Sequence of chain 1.A:
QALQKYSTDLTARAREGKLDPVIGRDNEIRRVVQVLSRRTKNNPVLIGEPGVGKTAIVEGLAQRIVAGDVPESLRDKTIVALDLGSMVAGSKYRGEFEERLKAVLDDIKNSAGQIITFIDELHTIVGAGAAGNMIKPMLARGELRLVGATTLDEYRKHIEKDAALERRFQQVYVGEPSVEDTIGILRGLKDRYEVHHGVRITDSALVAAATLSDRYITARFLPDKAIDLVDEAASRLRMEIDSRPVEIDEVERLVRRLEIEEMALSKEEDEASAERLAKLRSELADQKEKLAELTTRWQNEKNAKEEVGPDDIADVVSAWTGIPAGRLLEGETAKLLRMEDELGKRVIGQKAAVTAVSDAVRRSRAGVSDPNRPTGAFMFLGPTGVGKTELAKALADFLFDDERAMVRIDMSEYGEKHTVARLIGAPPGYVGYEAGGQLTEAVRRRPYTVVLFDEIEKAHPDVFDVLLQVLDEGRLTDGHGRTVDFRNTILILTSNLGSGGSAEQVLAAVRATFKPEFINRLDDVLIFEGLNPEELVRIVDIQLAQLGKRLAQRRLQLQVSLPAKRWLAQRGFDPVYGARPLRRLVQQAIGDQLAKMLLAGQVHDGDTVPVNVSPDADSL

Binding-site contacts:
Ligand atom N1 contacts residue ILE350 of chain 1.A at 3.9 Å.
Ligand atom N3 contacts residue LEU354 of chain 1.A at 4.0 Å.
Ligand atom N3 contacts residue ILE350 of chain 1.A at 3.9 Å.
Ligand atom S1G contacts residue ARG333 of chain 1.B at 2.8 Å (salt-bridge).
Ligand atom O2A contacts residue LYS212 of chain 1.A at 3.4 Å (salt-bridge).
Ligand atom N6 contacts residue ILE181 of chain 1.A at 3.4 Å (h-bond).
Ligand atom C2 contacts residue PRO179 of chain 1.A at 3.3 Å (hydrophobic).
Ligand atom N3 contacts residue PRO179 of chain 1.A at 3.9 Å.
Ligand atom N1 contacts residue PRO179 of chain 1.A at 3.8 Å.
Ligand atom C6 contacts residue ILE181 of chain 1.A at 3.9 Å (hydrophobic).
Ligand atom O2B contacts residue GLY211 of chain 1.A at 3.0 Å (h-bond).
Ligand atom O3B contacts residue GLY209 of chain 1.A at 3.3 Å (h-bond).
Ligand atom PG contacts residue LYS212 of chain 1.A at 3.8 Å.
Ligand atom O3B contacts residue LYS212 of chain 1.A at 3.5 Å (salt-bridge).
Ligand atom C8 contacts residue GLY211 of chain 1.A at 3.9 Å.
Ligand atom N6 contacts residue ARG183 of chain 1.A at 3.8 Å.
Ligand atom O2G contacts residue ARG333 of chain 1.B at 3.7 Å.
Ligand atom O1B contacts residue THR213 of chain 1.A at 3.1 Å (h-bond).
Ligand atom O3A contacts residue ARG332 of chain 1.B at 3.6 Å.
Ligand atom C8 contacts residue ALA214 of chain 1.A at 3.7 Å (hydrophobic).
Ligand atom O2A contacts residue THR213 of chain 1.A at 3.9 Å.
Ligand atom PG contacts residue ARG333 of chain 1.B at 4.0 Å.
Ligand atom O2A contacts residue ALA214 of chain 1.A at 3.9 Å.
Ligand atom C6 contacts residue ILE350 of chain 1.A at 3.8 Å (hydrophobic).
Ligand atom O2B contacts residue LYS212 of chain 1.A at 2.7 Å (salt-bridge).
Ligand atom C2 contacts residue ILE350 of chain 1.A at 3.6 Å (hydrophobic).
Ligand atom N7 contacts residue ALA214 of chain 1.A at 3.7 Å.
Ligand atom PB contacts residue LYS212 of chain 1.A at 4.0 Å.
Ligand atom O3G contacts residue LYS212 of chain 1.A at 3.2 Å (salt-bridge).
Ligand atom N1 contacts residue VAL180 of chain 1.A at 3.7 Å.
Ligand atom N6 contacts residue ILE350 of chain 1.A at 3.8 Å.
Ligand atom S1G contacts residue ALA329 of chain 1.B at 3.9 Å.
Ligand atom O1A contacts residue THR213 of chain 1.A at 3.9 Å.
Ligand atom S1G contacts residue ARG332 of chain 1.B at 3.1 Å (salt-bridge).
Ligand atom C5 contacts residue ALA214 of chain 1.A at 4.0 Å (hydrophobic).
Ligand atom O2A contacts residue GLY211 of chain 1.A at 3.1 Å.
Ligand atom N1 contacts residue ILE181 of chain 1.A at 3.5 Å (h-bond).
Ligand atom C2 contacts residue LEU354 of chain 1.A at 3.7 Å (hydrophobic).
Ligand atom O5' contacts residue ARG332 of chain 1.B at 3.8 Å.
Ligand atom O3G contacts residue PRO208 of chain 1.A at 3.9 Å.

The protein below binds the small molecule below.
Small molecule (SMILES): Nc1ncnc2c1ncn2[C@@H]1O[C@H](COP(=O)(O)OP(=O)(O)OP(O)(O)=S)[C@@H](O)[C@H]1O

Sequence of chain 1.B:
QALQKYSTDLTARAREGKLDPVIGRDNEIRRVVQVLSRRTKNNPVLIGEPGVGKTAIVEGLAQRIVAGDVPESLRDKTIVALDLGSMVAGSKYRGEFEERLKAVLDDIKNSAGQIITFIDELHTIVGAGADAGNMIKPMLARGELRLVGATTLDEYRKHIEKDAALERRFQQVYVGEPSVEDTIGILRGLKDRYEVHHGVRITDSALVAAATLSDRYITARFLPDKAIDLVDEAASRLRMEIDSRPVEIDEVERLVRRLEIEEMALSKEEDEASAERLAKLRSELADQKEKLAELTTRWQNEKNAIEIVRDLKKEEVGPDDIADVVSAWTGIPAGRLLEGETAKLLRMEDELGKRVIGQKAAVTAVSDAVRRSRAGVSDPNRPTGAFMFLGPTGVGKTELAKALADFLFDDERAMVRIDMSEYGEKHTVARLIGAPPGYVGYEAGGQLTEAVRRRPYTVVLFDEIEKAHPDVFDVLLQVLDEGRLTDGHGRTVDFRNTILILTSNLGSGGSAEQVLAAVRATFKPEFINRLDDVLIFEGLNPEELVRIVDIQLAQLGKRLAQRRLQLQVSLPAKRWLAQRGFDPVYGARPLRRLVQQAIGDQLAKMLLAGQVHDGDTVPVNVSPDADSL